Binding-site contacts:
Ligand atom C11 contacts residue GLN278 of chain 5.E at 3.5 Å.
Ligand atom N5 contacts residue ASN272 of chain 5.E at 3.2 Å (h-bond).
Ligand atom O8 contacts residue LYS68 of chain 5.E at 3.3 Å.
Ligand atom O10 contacts residue LEU62 of chain 5.E at 2.8 Å.
Ligand atom O1A contacts residue THR276 of chain 5.E at 2.6 Å (h-bond).
Ligand atom C10 contacts residue LEU62 of chain 5.E at 3.1 Å (hydrophobic).
Ligand atom C11 contacts residue PHE75 of chain 5.A at 3.5 Å (hydrophobic).
Ligand atom O9 contacts residue LYS68 of chain 5.E at 2.9 Å (salt-bridge).
Ligand atom C10 contacts residue ASN272 of chain 5.E at 3.9 Å.
Ligand atom C6 contacts residue LYS68 of chain 5.E at 4.0 Å.
Ligand atom N5 contacts residue LEU62 of chain 5.E at 3.9 Å.
Ligand atom O9 contacts residue GLN278 of chain 5.E at 4.0 Å.
Ligand atom C11 contacts residue HIS138 of chain 5.D at 3.5 Å.
Ligand atom O1B contacts residue THR276 of chain 5.E at 3.4 Å (h-bond).
Ligand atom C11 contacts residue ASN272 of chain 5.E at 3.5 Å.
Ligand atom C9 contacts residue LEU67 of chain 5.E at 4.0 Å (hydrophobic).
Ligand atom C7 contacts residue LEU62 of chain 5.E at 3.8 Å (hydrophobic).
Ligand atom C11 contacts residue LEU62 of chain 5.E at 3.5 Å (hydrophobic).
Ligand atom C11 contacts residue THR276 of chain 5.E at 3.4 Å.
Ligand atom C1 contacts residue THR276 of chain 5.E at 3.3 Å.
Ligand atom O1B contacts residue LYS68 of chain 5.E at 3.1 Å.
Ligand atom C6 contacts residue ASN272 of chain 5.E at 3.7 Å.
Ligand atom O1B contacts residue SER274 of chain 5.E at 3.3 Å (h-bond).
Ligand atom C10 contacts residue GLN278 of chain 5.E at 4.0 Å.
Ligand atom O10 contacts residue PHE75 of chain 5.A at 3.9 Å.
Ligand atom O1A contacts residue LYS68 of chain 5.E at 3.8 Å.
Ligand atom C8 contacts residue GLN278 of chain 5.E at 3.7 Å.
Ligand atom C7 contacts residue GLN278 of chain 5.E at 3.9 Å.
Ligand atom O8 contacts residue ASN272 of chain 5.E at 3.5 Å (h-bond).
Ligand atom O8 contacts residue GLN278 of chain 5.E at 3.5 Å (h-bond).
Ligand atom N5 contacts residue GLN278 of chain 5.E at 3.7 Å.
Ligand atom O9 contacts residue LEU67 of chain 5.E at 3.1 Å.
Ligand atom O7 contacts residue LEU62 of chain 5.E at 3.3 Å.
Ligand atom C9 contacts residue GLN278 of chain 5.E at 3.3 Å.
Ligand atom C9 contacts residue LYS68 of chain 5.E at 3.8 Å.
Ligand atom C11 contacts residue PHE65 of chain 5.E at 3.7 Å (hydrophobic).
Ligand atom C1 contacts residue LYS68 of chain 5.E at 3.8 Å.
Ligand atom O8 contacts residue THR276 of chain 5.E at 4.0 Å.
Ligand atom O1A contacts residue ASN272 of chain 5.E at 3.6 Å.
Ligand atom C11 contacts residue PHE270 of chain 5.E at 3.9 Å (hydrophobic).

Sequence of chain 5.A:
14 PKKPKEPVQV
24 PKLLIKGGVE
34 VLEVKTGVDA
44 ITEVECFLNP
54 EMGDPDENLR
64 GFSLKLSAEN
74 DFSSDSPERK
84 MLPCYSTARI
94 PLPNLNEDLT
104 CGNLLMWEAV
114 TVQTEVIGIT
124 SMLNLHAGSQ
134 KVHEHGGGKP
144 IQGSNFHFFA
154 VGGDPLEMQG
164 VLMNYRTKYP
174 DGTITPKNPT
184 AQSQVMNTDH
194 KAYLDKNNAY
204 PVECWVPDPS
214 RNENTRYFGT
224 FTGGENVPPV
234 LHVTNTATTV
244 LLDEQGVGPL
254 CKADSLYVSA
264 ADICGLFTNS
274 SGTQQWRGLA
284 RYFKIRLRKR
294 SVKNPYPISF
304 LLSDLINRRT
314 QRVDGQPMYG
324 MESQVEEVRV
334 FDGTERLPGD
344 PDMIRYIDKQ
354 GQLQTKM

Sequence of chain 5.D:
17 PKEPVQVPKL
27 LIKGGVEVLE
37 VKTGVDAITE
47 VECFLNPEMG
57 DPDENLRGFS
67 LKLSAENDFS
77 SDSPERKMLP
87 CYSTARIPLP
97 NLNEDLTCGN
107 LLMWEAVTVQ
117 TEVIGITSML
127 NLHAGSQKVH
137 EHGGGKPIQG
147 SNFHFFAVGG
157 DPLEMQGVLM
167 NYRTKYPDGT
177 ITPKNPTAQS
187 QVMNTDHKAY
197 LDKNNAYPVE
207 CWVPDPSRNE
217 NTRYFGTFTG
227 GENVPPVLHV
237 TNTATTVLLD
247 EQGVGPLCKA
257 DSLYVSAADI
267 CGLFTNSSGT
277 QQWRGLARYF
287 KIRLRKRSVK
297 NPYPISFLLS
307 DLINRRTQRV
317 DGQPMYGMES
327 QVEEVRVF

The protein below binds the small molecule below.
Small molecule (SMILES): CC(=O)N[C@H]1[C@H]([C@H](O)[C@H](O)CO)O[C@@](O[C@H](CO)[C@@H](O)[C@@H]2O[C@@H](C(=O)O)C[C@H](O)[C@H]2NC(C)=O)(C(=O)O)C[C@@H]1O

Sequence of chain 5.E:
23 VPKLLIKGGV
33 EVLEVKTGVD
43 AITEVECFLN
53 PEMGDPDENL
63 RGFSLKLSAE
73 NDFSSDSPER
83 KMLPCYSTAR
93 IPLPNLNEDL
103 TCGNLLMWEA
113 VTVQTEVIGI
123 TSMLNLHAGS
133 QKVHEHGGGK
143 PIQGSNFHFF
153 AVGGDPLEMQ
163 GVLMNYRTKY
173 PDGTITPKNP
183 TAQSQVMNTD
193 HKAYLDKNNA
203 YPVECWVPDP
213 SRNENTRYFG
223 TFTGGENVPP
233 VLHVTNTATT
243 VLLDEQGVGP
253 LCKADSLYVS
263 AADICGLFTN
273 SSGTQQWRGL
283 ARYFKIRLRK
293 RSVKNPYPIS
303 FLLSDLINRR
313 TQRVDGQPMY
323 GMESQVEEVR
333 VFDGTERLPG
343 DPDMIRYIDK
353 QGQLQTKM